Sequence of chain 1.V:
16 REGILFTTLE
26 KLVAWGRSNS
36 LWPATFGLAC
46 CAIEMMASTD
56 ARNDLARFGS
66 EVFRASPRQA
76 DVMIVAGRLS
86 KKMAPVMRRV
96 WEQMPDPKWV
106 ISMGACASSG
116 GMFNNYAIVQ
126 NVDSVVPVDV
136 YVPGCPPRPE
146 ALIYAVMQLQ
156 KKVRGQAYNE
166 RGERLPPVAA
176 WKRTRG

The protein below binds the small molecule below.
Small molecule (SMILES): CC(C)(C)c1ccc(CSc2cnn(C(C)(C)C)c(=O)c2Cl)cc1

Binding-site contacts:
Ligand atom C11 contacts residue ALA47 of chain 1.V at 3.8 Å (hydrophobic).
Ligand atom S contacts residue GLY42 of chain 1.V at 3.2 Å.
Ligand atom C12 contacts residue ALA47 of chain 1.V at 3.9 Å (hydrophobic).
Ligand atom C15 contacts residue GLY39 of chain 1.T at 4.0 Å.
Ligand atom C18 contacts residue HIS38 of chain 1.T at 3.6 Å.
Ligand atom C2 contacts residue MET51 of chain 1.V at 3.4 Å (hydrophobic).
Ligand atom C17 contacts residue HIS38 of chain 1.T at 4.0 Å.
Ligand atom S contacts residue GLN33 of chain 1.T at 3.9 Å.
Ligand atom N1 contacts residue HIS38 of chain 1.T at 3.6 Å.
Ligand atom C5 contacts residue MET51 of chain 1.V at 3.6 Å (hydrophobic).
Ligand atom C16 contacts residue ILE48 of chain 1.V at 3.6 Å (hydrophobic).
Ligand atom C3 contacts residue MET51 of chain 1.V at 3.5 Å (hydrophobic).
Ligand atom CL contacts residue GLY42 of chain 1.V at 3.5 Å.
Ligand atom C6 contacts residue THR40 of chain 1.V at 3.0 Å.
Ligand atom C16 contacts residue LEU88 of chain 1.T at 4.0 Å (hydrophobic).
Ligand atom C10 contacts residue THR40 of chain 1.V at 3.8 Å.
Ligand atom N contacts residue GLY39 of chain 1.T at 3.8 Å.
Ligand atom S contacts residue ALA47 of chain 1.V at 3.5 Å.
Ligand atom N contacts residue HIS38 of chain 1.T at 4.1 Å.
Ligand atom C17 contacts residue TYR87 of chain 1.T at 4.1 Å (hydrophobic).
Ligand atom CL contacts residue ALA47 of chain 1.V at 3.7 Å.
Ligand atom C17 contacts residue GLY39 of chain 1.T at 3.2 Å.
Ligand atom CL contacts residue TYR87 of chain 1.T at 4.0 Å.
Ligand atom C13 contacts residue GLY39 of chain 1.T at 3.8 Å.
Ligand atom C13 contacts residue TYR87 of chain 1.T at 3.3 Å (hydrophobic).
Ligand atom C12 contacts residue TYR87 of chain 1.T at 4.1 Å (hydrophobic).
Ligand atom C5 contacts residue THR40 of chain 1.V at 3.6 Å.
Ligand atom C14 contacts residue MET51 of chain 1.V at 4.2 Å (hydrophobic).
Ligand atom C17 contacts residue VAL403 of chain 1.T at 4.2 Å (hydrophobic).
Ligand atom O contacts residue GLY39 of chain 1.T at 4.0 Å.
Ligand atom CL contacts residue ALA44 of chain 1.V at 3.7 Å.
Ligand atom C10 contacts residue GLN33 of chain 1.T at 3.1 Å.
Ligand atom C7 contacts residue THR40 of chain 1.V at 3.5 Å.
Ligand atom C4 contacts residue MET51 of chain 1.V at 3.7 Å (hydrophobic).
Ligand atom CL contacts residue GLN33 of chain 1.T at 4.1 Å.
Ligand atom CL contacts residue LEU43 of chain 1.V at 3.1 Å.
Ligand atom C16 contacts residue TYR87 of chain 1.T at 3.4 Å (hydrophobic).
Ligand atom C17 contacts residue PRO402 of chain 1.T at 3.4 Å (hydrophobic).
Ligand atom O contacts residue TYR87 of chain 1.T at 2.2 Å (h-bond).
Ligand atom C1 contacts residue MET51 of chain 1.V at 3.8 Å (hydrophobic).

Sequence of chain 1.FA:
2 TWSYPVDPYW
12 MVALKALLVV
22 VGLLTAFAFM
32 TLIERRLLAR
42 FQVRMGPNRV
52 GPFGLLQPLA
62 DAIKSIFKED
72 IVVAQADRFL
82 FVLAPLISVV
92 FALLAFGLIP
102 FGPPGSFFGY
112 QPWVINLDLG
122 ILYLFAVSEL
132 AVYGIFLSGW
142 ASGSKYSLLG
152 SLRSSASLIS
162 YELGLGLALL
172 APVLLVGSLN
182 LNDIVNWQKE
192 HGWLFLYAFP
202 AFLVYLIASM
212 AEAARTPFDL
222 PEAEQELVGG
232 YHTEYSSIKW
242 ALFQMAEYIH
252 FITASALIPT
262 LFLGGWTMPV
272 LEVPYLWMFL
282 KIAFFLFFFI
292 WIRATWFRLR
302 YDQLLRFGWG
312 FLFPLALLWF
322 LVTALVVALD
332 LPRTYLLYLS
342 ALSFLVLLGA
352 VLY

Sequence of chain 1.T:
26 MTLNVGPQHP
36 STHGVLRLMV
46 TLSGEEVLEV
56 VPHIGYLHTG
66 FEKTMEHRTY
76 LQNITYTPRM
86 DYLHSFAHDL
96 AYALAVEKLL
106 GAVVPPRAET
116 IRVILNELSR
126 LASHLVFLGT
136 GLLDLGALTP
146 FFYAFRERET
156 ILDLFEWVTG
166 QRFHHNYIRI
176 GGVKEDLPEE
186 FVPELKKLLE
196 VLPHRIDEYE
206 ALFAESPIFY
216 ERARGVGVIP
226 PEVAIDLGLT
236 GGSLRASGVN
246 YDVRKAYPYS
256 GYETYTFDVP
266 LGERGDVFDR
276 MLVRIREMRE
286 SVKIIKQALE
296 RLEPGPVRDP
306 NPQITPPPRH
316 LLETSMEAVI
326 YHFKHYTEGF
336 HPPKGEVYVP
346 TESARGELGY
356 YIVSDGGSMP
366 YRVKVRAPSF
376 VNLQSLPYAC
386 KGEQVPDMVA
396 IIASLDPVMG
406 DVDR